Sequence of chain 1.A:
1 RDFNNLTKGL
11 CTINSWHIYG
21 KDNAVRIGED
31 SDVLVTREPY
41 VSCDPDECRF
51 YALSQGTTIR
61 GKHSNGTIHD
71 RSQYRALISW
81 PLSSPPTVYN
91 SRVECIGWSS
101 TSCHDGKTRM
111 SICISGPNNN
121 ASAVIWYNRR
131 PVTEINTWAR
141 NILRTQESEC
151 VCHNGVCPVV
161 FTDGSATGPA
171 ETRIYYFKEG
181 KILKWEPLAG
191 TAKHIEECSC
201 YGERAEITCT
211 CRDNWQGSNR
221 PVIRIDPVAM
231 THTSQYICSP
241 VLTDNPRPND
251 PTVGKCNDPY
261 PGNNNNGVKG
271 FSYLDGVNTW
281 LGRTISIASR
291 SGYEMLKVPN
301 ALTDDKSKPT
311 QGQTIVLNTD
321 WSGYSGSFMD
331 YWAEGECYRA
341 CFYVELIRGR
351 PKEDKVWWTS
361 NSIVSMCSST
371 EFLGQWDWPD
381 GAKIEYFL

This small molecule binds to this protein.
Small molecule (SMILES): CC(=O)N[C@@H]1C[C@@H](F)C(C(=O)O)=[O+][C@H]1[C@H](O)[C@H](O)CO

Binding-site contacts:
Ligand atom C7 contacts residue 9VP1 of chain 1.H at 0.4 Å.
Ligand atom C9 contacts residue GLU196 of chain 1.A at 3.2 Å.
Ligand atom O10 contacts residue ARG71 of chain 1.A at 2.8 Å (salt-bridge).
Ligand atom C3 contacts residue GLU38 of chain 1.A at 3.4 Å.
Ligand atom O1B contacts residue ARG37 of chain 1.A at 2.8 Å (salt-bridge).
Ligand atom C3 contacts residue TYR324 of chain 1.A at 3.1 Å (hydrophobic).
Ligand atom O9 contacts residue ARG144 of chain 1.A at 3.3 Å (salt-bridge).
Ligand atom C10 contacts residue 9VP1 of chain 1.H at 0.4 Å.
Ligand atom O1B contacts residue 9VP1 of chain 1.H at 0.6 Å (h-bond).
Ligand atom O8 contacts residue GLU196 of chain 1.A at 2.7 Å (salt-bridge).
Ligand atom O1A contacts residue TYR324 of chain 1.A at 3.4 Å (h-bond).
Ligand atom C6 contacts residue TYR324 of chain 1.A at 3.4 Å (hydrophobic).
Ligand atom C3 contacts residue 9VP1 of chain 1.H at 0.8 Å.
Ligand atom C2 contacts residue TYR324 of chain 1.A at 2.6 Å (hydrophobic).
Ligand atom O9 contacts residue GLU196 of chain 1.A at 2.4 Å (salt-bridge).
Ligand atom C9 contacts residue 9VP1 of chain 1.H at 0.7 Å.
Ligand atom O1A contacts residue ARG212 of chain 1.A at 3.3 Å (salt-bridge).
Ligand atom O1A contacts residue ARG290 of chain 1.A at 2.7 Å (salt-bridge).
Ligand atom N5 contacts residue 9VP1 of chain 1.H at 0.2 Å (h-bond).
Ligand atom O6 contacts residue TYR324 of chain 1.A at 3.0 Å (h-bond).
Ligand atom C4 contacts residue 9VP1 of chain 1.H at 0.4 Å.
Ligand atom O6 contacts residue 9VP1 of chain 1.H at 0.5 Å (h-bond).
Ligand atom O8 contacts residue GLU197 of chain 1.A at 3.4 Å (salt-bridge).
Ligand atom C5 contacts residue 9VP1 of chain 1.H at 0.3 Å.
Ligand atom C6 contacts residue 9VP1 of chain 1.H at 0.2 Å.
Ligand atom C1 contacts residue TYR324 of chain 1.A at 2.9 Å (hydrophobic).
Ligand atom C11 contacts residue 9VP1 of chain 1.H at 0.5 Å.
Ligand atom C1 contacts residue 9VP1 of chain 1.H at 0.7 Å.
Ligand atom O8 contacts residue ARG212 of chain 1.A at 3.3 Å (salt-bridge).
Ligand atom O9 contacts residue 9VP1 of chain 1.H at 0.5 Å (h-bond).
Ligand atom O10 contacts residue 9VP1 of chain 1.H at 0.5 Å (h-bond).
Ligand atom F1 contacts residue 9VP1 of chain 1.H at 1.2 Å.
Ligand atom F1 contacts residue ASP70 of chain 1.A at 2.5 Å.
Ligand atom O8 contacts residue 9VP1 of chain 1.H at 0.3 Å (h-bond).
Ligand atom C2 contacts residue 9VP1 of chain 1.H at 1.3 Å.
Ligand atom O7 contacts residue 9VP1 of chain 1.H at 0.7 Å (h-bond).
Ligand atom F1 contacts residue ARG37 of chain 1.A at 3.4 Å.
Ligand atom C8 contacts residue 9VP1 of chain 1.H at 0.3 Å.
Ligand atom O1B contacts residue ARG290 of chain 1.A at 2.8 Å (salt-bridge).
Ligand atom O1A contacts residue 9VP1 of chain 1.H at 0.4 Å (h-bond).